Binding-site contacts:
Ligand atom O4 contacts residue SER260 of chain 1.A at 4.5 Å.
Ligand atom C4 contacts residue ASN264 of chain 1.A at 3.9 Å.
Ligand atom C6 contacts residue PRO212 of chain 1.A at 3.8 Å (hydrophobic).
Ligand atom N2 contacts residue ASN214 of chain 1.A at 2.9 Å (h-bond).
Ligand atom C5 contacts residue PRO212 of chain 1.A at 3.7 Å (hydrophobic).
Ligand atom C3 contacts residue ASN214 of chain 1.A at 3.8 Å.
Ligand atom O7 contacts residue ASN214 of chain 1.A at 3.3 Å (h-bond).
Ligand atom C1 contacts residue PRO212 of chain 1.A at 4.1 Å (hydrophobic).
Ligand atom O5 contacts residue ASN214 of chain 1.A at 2.4 Å (h-bond).
Ligand atom C5 contacts residue ASN214 of chain 1.A at 3.7 Å.
Ligand atom C7 contacts residue ASN214 of chain 1.A at 3.3 Å.
Ligand atom C5 contacts residue ASN264 of chain 1.A at 3.6 Å.
Ligand atom O5 contacts residue PRO212 of chain 1.A at 3.6 Å.
Ligand atom C4 contacts residue ASN214 of chain 1.A at 4.2 Å.
Ligand atom C2 contacts residue ASN214 of chain 1.A at 2.4 Å.
Ligand atom C1 contacts residue ASN214 of chain 1.A at 1.4 Å.
Ligand atom O4 contacts residue ASN264 of chain 1.A at 3.0 Å (h-bond).
Ligand atom C8 contacts residue ASN214 of chain 1.A at 4.0 Å.
Ligand atom C6 contacts residue ASN264 of chain 1.A at 3.6 Å.

Sequence of chain 1.A:
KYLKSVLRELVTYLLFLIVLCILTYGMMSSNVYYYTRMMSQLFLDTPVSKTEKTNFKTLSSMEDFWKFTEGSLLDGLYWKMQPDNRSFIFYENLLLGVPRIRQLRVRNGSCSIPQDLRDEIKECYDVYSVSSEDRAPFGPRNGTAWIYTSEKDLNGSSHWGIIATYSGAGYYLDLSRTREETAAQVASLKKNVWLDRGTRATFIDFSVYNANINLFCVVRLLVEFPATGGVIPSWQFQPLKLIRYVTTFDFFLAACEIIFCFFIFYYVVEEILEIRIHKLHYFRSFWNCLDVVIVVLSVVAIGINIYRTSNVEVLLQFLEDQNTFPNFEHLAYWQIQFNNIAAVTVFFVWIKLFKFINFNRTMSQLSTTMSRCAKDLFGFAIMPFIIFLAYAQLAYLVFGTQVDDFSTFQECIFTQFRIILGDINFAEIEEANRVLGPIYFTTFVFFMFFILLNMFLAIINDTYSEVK

The protein below binds the small molecule below.
Small molecule (SMILES): CC(=O)N[C@@H]1[C@@H](O)[C@H](O)[C@@H](CO)O[C@H]1O